A small-molecule ligand and the protein it binds are described below.
Small molecule (SMILES): Cn1c(=O)c2c(ncn2CC(=O)Nc2nc(-c3ccc(N=[N+]=N)cc3)cs2)n(C)c1=O

Sequence of chain 1.C:
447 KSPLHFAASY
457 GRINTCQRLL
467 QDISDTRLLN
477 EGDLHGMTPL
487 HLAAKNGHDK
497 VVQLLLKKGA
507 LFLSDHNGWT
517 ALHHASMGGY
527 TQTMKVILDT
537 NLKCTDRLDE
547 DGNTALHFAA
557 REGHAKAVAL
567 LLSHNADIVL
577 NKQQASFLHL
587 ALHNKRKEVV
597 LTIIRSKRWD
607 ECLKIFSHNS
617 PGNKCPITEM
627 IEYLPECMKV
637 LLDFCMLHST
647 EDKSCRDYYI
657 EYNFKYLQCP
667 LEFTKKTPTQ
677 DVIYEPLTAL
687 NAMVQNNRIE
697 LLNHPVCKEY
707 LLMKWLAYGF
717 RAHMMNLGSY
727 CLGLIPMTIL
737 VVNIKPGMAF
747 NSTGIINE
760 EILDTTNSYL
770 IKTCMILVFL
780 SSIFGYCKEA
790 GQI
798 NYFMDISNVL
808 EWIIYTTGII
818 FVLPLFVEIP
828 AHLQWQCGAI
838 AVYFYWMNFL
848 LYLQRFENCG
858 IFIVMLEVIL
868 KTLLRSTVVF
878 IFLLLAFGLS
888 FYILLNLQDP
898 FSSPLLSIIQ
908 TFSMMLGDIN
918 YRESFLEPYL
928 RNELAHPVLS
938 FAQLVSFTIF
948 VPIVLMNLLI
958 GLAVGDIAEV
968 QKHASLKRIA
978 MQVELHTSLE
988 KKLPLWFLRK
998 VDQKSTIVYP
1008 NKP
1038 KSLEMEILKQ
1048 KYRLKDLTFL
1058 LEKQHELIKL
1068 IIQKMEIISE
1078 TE

Binding-site contacts:
Ligand atom C1 contacts residue GLU854 of chain 1.C at 3.7 Å.
Ligand atom C6 contacts residue GLN979 of chain 1.C at 3.8 Å.
Ligand atom O2 contacts residue GLU854 of chain 1.C at 3.2 Å (salt-bridge).
Ligand atom C16 contacts residue MET720 of chain 1.C at 4.0 Å (hydrophobic).
Ligand atom O contacts residue TRP711 of chain 1.C at 3.1 Å (h-bond).
Ligand atom O2 contacts residue TRP711 of chain 1.C at 3.9 Å.
Ligand atom S contacts residue PHE853 of chain 1.C at 3.9 Å.
Ligand atom N contacts residue GLU854 of chain 1.C at 3.7 Å.
Ligand atom N6 contacts residue LEU850 of chain 1.C at 3.5 Å.
Ligand atom N5 contacts residue ASN855 of chain 1.C at 3.6 Å.
Ligand atom C14 contacts residue LEU850 of chain 1.C at 3.8 Å (hydrophobic).
Ligand atom C9 contacts residue PHE853 of chain 1.C at 3.7 Å (hydrophobic).
Ligand atom C6 contacts residue LEU707 of chain 1.C at 3.9 Å (hydrophobic).
Ligand atom C11 contacts residue PHE853 of chain 1.C at 4.0 Å (hydrophobic).
Ligand atom N5 contacts residue PHE853 of chain 1.C at 3.5 Å.
Ligand atom C1 contacts residue ASN855 of chain 1.C at 3.9 Å.
Ligand atom S contacts residue PHE716 of chain 1.C at 3.5 Å.
Ligand atom N4 contacts residue ASN855 of chain 1.C at 3.1 Å (h-bond).
Ligand atom C3 contacts residue TRP711 of chain 1.C at 3.8 Å (hydrophobic).
Ligand atom O1 contacts residue GLN979 of chain 1.C at 3.5 Å.
Ligand atom C5 contacts residue TRP711 of chain 1.C at 3.7 Å (hydrophobic).
Ligand atom C7 contacts residue TRP711 of chain 1.C at 3.8 Å (hydrophobic).
Ligand atom C6 contacts residue TRP711 of chain 1.C at 3.7 Å (hydrophobic).
Ligand atom C8 contacts residue TRP711 of chain 1.C at 3.8 Å (hydrophobic).
Ligand atom C9 contacts residue ASN855 of chain 1.C at 3.9 Å.
Ligand atom C4 contacts residue TRP711 of chain 1.C at 3.7 Å (hydrophobic).
Ligand atom O2 contacts residue PHE853 of chain 1.C at 3.7 Å.
Ligand atom C17 contacts residue PHE853 of chain 1.C at 3.4 Å (hydrophobic).
Ligand atom N2 contacts residue TRP711 of chain 1.C at 3.7 Å.
Ligand atom O1 contacts residue HIS983 of chain 1.C at 3.3 Å.
Ligand atom N1 contacts residue TRP711 of chain 1.C at 3.9 Å.
Ligand atom C10 contacts residue PHE853 of chain 1.C at 3.4 Å (hydrophobic).
Ligand atom O1 contacts residue TRP711 of chain 1.C at 3.6 Å.
Ligand atom N3 contacts residue TRP711 of chain 1.C at 3.8 Å.
Ligand atom C17 contacts residue MET720 of chain 1.C at 3.6 Å (hydrophobic).
Ligand atom C7 contacts residue GLU854 of chain 1.C at 3.6 Å.
Ligand atom C4 contacts residue GLN979 of chain 1.C at 3.8 Å.
Ligand atom C16 contacts residue PHE853 of chain 1.C at 3.9 Å (hydrophobic).
Ligand atom C5 contacts residue ARG852 of chain 1.C at 4.0 Å.
Ligand atom C8 contacts residue GLU854 of chain 1.C at 3.5 Å.